This protein binds this small molecule.
Small molecule (SMILES): Cc1cc(N)nc(C[C@H]2CNC[C@@H]2NCCNCCc2cccc(F)c2)c1

Binding-site contacts:
Ligand atom F13 contacts residue TYR410 of chain 1.A at 3.9 Å.
Ligand atom C15 contacts residue TRP10 of chain 1.B at 3.3 Å (hydrophobic).
Ligand atom F13 contacts residue LEU41 of chain 1.A at 2.9 Å.
Ligand atom C61 contacts residue HEM1 of chain 1.C at 3.5 Å.
Ligand atom C51 contacts residue HEM1 of chain 1.C at 3.4 Å.
Ligand atom C2' contacts residue HEM1 of chain 1.C at 3.2 Å.
Ligand atom C12 contacts residue MET40 of chain 1.A at 3.5 Å (hydrophobic).
Ligand atom C81 contacts residue PRO269 of chain 1.A at 3.9 Å (hydrophobic).
Ligand atom C71 contacts residue GLU296 of chain 1.A at 3.4 Å.
Ligand atom C31 contacts residue VAL271 of chain 1.A at 3.7 Å (hydrophobic).
Ligand atom C11 contacts residue MET40 of chain 1.A at 3.7 Å (hydrophobic).
Ligand atom C5' contacts residue GLU296 of chain 1.A at 3.2 Å.
Ligand atom C2 contacts residue HEM1 of chain 1.C at 2.8 Å.
Ligand atom N61 contacts residue GLU296 of chain 1.A at 2.7 Å (salt-bridge).
Ligand atom N61 contacts residue TRP291 of chain 1.A at 2.8 Å (h-bond).
Ligand atom N61 contacts residue TYR292 of chain 1.A at 3.6 Å.
Ligand atom C4' contacts residue VAL271 of chain 1.A at 3.8 Å (hydrophobic).
Ligand atom C81 contacts residue PHE288 of chain 1.A at 3.6 Å (hydrophobic).
Ligand atom C4 contacts residue MET40 of chain 1.A at 3.9 Å (hydrophobic).
Ligand atom C21 contacts residue HEM1 of chain 1.C at 3.6 Å.
Ligand atom C51 contacts residue PRO269 of chain 1.A at 3.8 Å (hydrophobic).
Ligand atom N1' contacts residue GLU296 of chain 1.A at 3.3 Å (salt-bridge).
Ligand atom N61 contacts residue HEM1 of chain 1.C at 3.5 Å.
Ligand atom C71 contacts residue HEM1 of chain 1.C at 3.4 Å.
Ligand atom N2 contacts residue HEM1 of chain 1.C at 3.3 Å (h-bond).
Ligand atom C21 contacts residue GLU296 of chain 1.A at 3.4 Å.
Ligand atom C5' contacts residue GLN182 of chain 1.A at 3.9 Å.
Ligand atom N11 contacts residue GLU296 of chain 1.A at 2.6 Å (salt-bridge).
Ligand atom C81 contacts residue HEM1 of chain 1.C at 3.5 Å.
Ligand atom C61 contacts residue GLU296 of chain 1.A at 3.5 Å.
Ligand atom C3' contacts residue HEM1 of chain 1.C at 3.6 Å.
Ligand atom N61 contacts residue PRO269 of chain 1.A at 3.7 Å.
Ligand atom C41 contacts residue HEM1 of chain 1.C at 3.8 Å.
Ligand atom C61 contacts residue PRO269 of chain 1.A at 3.9 Å (hydrophobic).
Ligand atom C14 contacts residue TRP10 of chain 1.B at 3.6 Å (hydrophobic).
Ligand atom C4' contacts residue GLU296 of chain 1.A at 3.9 Å.
Ligand atom C81 contacts residue GLY290 of chain 1.A at 3.7 Å.
Ligand atom N11 contacts residue HEM1 of chain 1.C at 3.6 Å.
Ligand atom N1 contacts residue VAL271 of chain 1.A at 4.0 Å.
Ligand atom C61 contacts residue TRP291 of chain 1.A at 3.8 Å (hydrophobic).

Sequence of chain 1.B:
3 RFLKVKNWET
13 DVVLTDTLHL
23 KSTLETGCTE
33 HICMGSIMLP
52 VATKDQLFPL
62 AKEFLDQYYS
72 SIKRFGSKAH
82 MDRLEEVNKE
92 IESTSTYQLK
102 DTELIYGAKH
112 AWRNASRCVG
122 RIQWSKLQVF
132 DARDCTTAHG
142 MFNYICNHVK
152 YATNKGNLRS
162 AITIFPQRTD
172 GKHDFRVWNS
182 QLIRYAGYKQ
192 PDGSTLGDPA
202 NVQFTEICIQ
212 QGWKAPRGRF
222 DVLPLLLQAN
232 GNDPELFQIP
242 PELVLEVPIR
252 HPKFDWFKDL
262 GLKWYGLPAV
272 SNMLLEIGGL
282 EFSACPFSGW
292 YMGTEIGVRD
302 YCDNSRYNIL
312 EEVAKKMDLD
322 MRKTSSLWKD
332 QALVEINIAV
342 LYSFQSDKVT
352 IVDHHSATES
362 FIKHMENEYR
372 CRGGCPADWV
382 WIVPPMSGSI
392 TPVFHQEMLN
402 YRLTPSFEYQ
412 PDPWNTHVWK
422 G

Sequence of chain 1.A:
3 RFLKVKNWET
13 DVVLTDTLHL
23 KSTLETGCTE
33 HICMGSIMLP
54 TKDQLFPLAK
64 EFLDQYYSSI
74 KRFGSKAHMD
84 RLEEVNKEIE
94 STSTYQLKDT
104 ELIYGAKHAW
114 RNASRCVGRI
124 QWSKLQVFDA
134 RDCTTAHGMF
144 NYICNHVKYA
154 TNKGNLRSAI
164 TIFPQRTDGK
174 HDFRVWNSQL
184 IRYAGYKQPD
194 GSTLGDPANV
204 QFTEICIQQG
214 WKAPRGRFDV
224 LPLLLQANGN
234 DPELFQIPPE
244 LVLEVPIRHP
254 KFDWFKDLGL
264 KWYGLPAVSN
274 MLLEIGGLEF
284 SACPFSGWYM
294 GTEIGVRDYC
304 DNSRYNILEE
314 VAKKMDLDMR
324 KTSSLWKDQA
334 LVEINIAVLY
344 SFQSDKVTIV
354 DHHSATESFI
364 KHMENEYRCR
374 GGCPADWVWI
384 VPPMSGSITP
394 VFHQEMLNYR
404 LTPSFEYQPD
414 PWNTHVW